The small molecule below binds the protein below.
Small molecule (SMILES): Nc1ncnc2c1ncn2[C@H]1C[C@H](O)[C@@H](COP(=O)(O)O)O1

Sequence of chain 6.A:
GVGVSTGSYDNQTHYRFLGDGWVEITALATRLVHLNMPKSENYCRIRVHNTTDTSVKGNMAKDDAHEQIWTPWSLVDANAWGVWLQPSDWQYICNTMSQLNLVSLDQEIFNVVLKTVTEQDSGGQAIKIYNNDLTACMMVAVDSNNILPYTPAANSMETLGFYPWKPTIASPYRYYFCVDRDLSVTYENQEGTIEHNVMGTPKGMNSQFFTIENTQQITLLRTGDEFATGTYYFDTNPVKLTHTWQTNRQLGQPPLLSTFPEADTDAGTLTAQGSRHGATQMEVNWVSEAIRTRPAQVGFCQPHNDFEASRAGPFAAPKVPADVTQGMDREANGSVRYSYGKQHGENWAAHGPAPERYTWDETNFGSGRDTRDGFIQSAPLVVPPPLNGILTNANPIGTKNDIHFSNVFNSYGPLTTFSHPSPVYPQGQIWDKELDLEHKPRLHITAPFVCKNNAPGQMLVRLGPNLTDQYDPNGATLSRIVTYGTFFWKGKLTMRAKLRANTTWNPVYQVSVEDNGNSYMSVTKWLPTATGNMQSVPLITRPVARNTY

Binding-site contacts:
Ligand atom OP1 contacts residue ASP273 of chain 6.A at 3.3 Å.
Ligand atom O5' contacts residue ASN491 of chain 6.A at 3.5 Å (h-bond).
Ligand atom P contacts residue ASN491 of chain 6.A at 3.0 Å.
Ligand atom C5' contacts residue ASN491 of chain 6.A at 4.0 Å.
Ligand atom OP2 contacts residue ASN491 of chain 6.A at 1.7 Å (h-bond).
Ligand atom OP1 contacts residue TYR271 of chain 6.A at 3.1 Å (h-bond).
Ligand atom O5' contacts residue ASP273 of chain 6.A at 4.1 Å.
Ligand atom P contacts residue PHE272 of chain 6.A at 4.3 Å.
Ligand atom OP1 contacts residue PHE272 of chain 6.A at 3.3 Å.
Ligand atom OP2 contacts residue ASP273 of chain 6.A at 2.4 Å.
Ligand atom OP1 contacts residue ASN491 of chain 6.A at 3.6 Å.
Ligand atom P contacts residue ASP273 of chain 6.A at 2.8 Å.
Ligand atom P contacts residue TYR271 of chain 6.A at 4.5 Å.
Ligand atom C5' contacts residue ASP273 of chain 6.A at 3.8 Å.